Binding-site contacts:
Ligand atom CA contacts residue ALA2 of chain 15.E at 3.0 Å (hydrophobic).
Ligand atom OE2 contacts residue ASN25 of chain 15.E at 3.4 Å (h-bond).
Ligand atom CG2 contacts residue ALA2 of chain 15.E at 3.9 Å (hydrophobic).
Ligand atom CB contacts residue VAL4 of chain 15.E at 3.9 Å (hydrophobic).
Ligand atom O contacts residue ALA2 of chain 15.E at 4.0 Å.
Ligand atom O contacts residue SER5 of chain 15.E at 3.8 Å.
Ligand atom C contacts residue VAL4 of chain 15.E at 3.8 Å (hydrophobic).
Ligand atom C contacts residue VAL4 of chain 15.E at 3.4 Å (hydrophobic).
Ligand atom CD1 contacts residue VAL4 of chain 15.E at 3.9 Å (hydrophobic).
Ligand atom O contacts residue VAL4 of chain 15.E at 4.0 Å.
Ligand atom CG2 contacts residue SER5 of chain 15.E at 3.1 Å.
Ligand atom O contacts residue GLN3 of chain 15.E at 3.4 Å (h-bond).
Ligand atom C contacts residue ALA2 of chain 15.E at 3.3 Å (hydrophobic).
Ligand atom CB contacts residue VAL4 of chain 15.E at 4.3 Å (hydrophobic).
Ligand atom N contacts residue VAL4 of chain 15.E at 2.8 Å (h-bond).
Ligand atom OE1 contacts residue VAL4 of chain 15.E at 3.6 Å (h-bond).
Ligand atom O contacts residue SER6 of chain 15.E at 4.1 Å.
Ligand atom CA contacts residue ALA2 of chain 15.E at 3.9 Å (hydrophobic).
Ligand atom OG contacts residue ALA2 of chain 15.E at 3.9 Å.
Ligand atom N contacts residue ALA2 of chain 15.E at 2.8 Å (h-bond).
Ligand atom OG contacts residue GLN3 of chain 15.E at 3.0 Å (h-bond).
Ligand atom CB contacts residue GLN3 of chain 15.E at 4.1 Å.
Ligand atom OE2 contacts residue VAL4 of chain 15.E at 4.1 Å.
Ligand atom CA contacts residue VAL4 of chain 15.E at 4.0 Å (hydrophobic).
Ligand atom CG2 contacts residue VAL4 of chain 15.E at 3.8 Å (hydrophobic).
Ligand atom N contacts residue ALA2 of chain 15.E at 4.3 Å.
Ligand atom C contacts residue GLN3 of chain 15.E at 4.3 Å.
Ligand atom CG1 contacts residue GLN3 of chain 15.E at 3.1 Å.
Ligand atom CG2 contacts residue GLN3 of chain 15.E at 3.3 Å.
Ligand atom O contacts residue VAL4 of chain 15.E at 3.0 Å (h-bond).
Ligand atom CB contacts residue MYR1 of chain 14.H at 4.3 Å.
Ligand atom CG contacts residue VAL4 of chain 15.E at 4.2 Å (hydrophobic).
Ligand atom CB contacts residue GLN3 of chain 15.E at 3.8 Å.
Ligand atom C contacts residue ALA2 of chain 15.E at 4.3 Å (hydrophobic).
Ligand atom CB contacts residue ALA2 of chain 15.E at 3.5 Å (hydrophobic).
Ligand atom CD contacts residue VAL4 of chain 15.E at 3.8 Å (hydrophobic).
Ligand atom CA contacts residue VAL4 of chain 15.E at 3.0 Å (hydrophobic).
Ligand atom CG2 contacts residue MYR1 of chain 14.H at 3.7 Å.
Ligand atom N contacts residue VAL4 of chain 15.E at 4.1 Å.
Ligand atom OE1 contacts residue SER5 of chain 15.E at 4.2 Å.

This small molecule binds to this protein.
Small molecule (SMILES): CC[C@H](C)[C@H](N)C(=O)N[C@@H](CO)C(=O)N[C@@H](CCC(=O)O)C(=O)N[C@H](C=O)C(C)C

Sequence of chain 15.E:
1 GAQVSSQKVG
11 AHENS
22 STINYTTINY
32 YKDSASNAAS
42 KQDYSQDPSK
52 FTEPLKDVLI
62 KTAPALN